This small molecule binds to this protein.
Small molecule (SMILES): CC(=O)N[C@@H]1[C@@H](O)[C@H](O)[C@@H](CO)O[C@H]1O

Sequence of chain 1.B:
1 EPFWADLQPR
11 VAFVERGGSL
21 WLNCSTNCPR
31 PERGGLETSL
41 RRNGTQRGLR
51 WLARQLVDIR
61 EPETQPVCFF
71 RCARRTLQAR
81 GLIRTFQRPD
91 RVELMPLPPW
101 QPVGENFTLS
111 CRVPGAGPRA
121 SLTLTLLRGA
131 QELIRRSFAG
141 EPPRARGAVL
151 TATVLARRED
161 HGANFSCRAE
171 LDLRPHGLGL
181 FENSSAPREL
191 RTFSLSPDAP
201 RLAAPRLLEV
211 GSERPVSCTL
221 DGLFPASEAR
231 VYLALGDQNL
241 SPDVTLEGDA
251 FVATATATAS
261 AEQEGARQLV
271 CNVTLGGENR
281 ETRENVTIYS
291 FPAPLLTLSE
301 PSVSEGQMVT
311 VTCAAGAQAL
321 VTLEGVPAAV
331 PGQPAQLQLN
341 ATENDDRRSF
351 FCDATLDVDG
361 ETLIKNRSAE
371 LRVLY

Binding-site contacts:
Ligand atom N2 contacts residue ASN43 of chain 1.B at 3.1 Å (h-bond).
Ligand atom C2 contacts residue ASN43 of chain 1.B at 2.7 Å.
Ligand atom O6 contacts residue ASN43 of chain 1.B at 4.3 Å.
Ligand atom C5 contacts residue ASN43 of chain 1.B at 3.6 Å.
Ligand atom O5 contacts residue ASN43 of chain 1.B at 2.4 Å (h-bond).
Ligand atom C7 contacts residue GLN55 of chain 1.B at 4.3 Å.
Ligand atom O7 contacts residue ASN43 of chain 1.B at 3.0 Å (h-bond).
Ligand atom C1 contacts residue ASN43 of chain 1.B at 1.4 Å.
Ligand atom C6 contacts residue ASN43 of chain 1.B at 4.3 Å.
Ligand atom O7 contacts residue GLN55 of chain 1.B at 3.2 Å (h-bond).
Ligand atom C7 contacts residue ASN43 of chain 1.B at 3.5 Å.
Ligand atom C4 contacts residue ASN43 of chain 1.B at 4.3 Å.
Ligand atom C3 contacts residue ASN43 of chain 1.B at 3.9 Å.